A protein and the small-molecule ligand that binds it are described below.
Small molecule (SMILES): Nc1ncnc2c1N1CN2[C@H]2C[C@]3(OP3(O)(O)OC[C@H]3OCC[C@@H]3O[P](=O)(O)OC[C@H]3O[C@@H]1C[C@@H]3O)[C@@H](CO[P](=O)(O)O[C@H]1CCO[C@@H]1COP(=O)=O)O2

Sequence of chain 21.A:
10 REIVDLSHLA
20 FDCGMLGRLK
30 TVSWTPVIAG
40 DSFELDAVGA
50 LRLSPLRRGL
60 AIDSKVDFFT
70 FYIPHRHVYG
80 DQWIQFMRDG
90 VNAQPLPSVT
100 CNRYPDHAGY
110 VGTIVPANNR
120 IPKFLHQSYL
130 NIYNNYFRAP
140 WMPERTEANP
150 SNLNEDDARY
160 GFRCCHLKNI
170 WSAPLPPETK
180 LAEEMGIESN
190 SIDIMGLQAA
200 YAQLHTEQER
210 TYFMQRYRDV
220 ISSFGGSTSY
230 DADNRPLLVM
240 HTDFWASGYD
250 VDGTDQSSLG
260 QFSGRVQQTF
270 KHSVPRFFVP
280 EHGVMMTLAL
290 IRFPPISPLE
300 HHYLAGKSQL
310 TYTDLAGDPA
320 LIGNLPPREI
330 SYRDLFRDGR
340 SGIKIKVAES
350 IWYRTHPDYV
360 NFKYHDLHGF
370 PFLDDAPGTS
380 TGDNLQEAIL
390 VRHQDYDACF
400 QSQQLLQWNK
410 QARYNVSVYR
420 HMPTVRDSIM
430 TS

Sequence of chain 22.A:
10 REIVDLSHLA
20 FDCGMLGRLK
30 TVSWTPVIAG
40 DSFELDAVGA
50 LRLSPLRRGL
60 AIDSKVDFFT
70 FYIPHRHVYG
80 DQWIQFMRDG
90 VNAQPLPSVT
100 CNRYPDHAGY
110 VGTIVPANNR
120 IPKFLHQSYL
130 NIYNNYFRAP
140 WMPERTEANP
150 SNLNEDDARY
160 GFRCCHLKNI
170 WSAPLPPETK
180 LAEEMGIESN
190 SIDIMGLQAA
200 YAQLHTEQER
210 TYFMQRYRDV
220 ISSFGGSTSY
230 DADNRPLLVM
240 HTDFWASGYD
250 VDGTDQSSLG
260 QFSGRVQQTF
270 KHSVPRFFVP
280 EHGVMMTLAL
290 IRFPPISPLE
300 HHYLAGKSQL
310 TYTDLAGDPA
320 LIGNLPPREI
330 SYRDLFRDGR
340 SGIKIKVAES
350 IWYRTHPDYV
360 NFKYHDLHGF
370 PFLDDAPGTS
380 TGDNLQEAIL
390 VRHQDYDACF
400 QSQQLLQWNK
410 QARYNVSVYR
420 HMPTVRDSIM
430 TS

Sequence of chain 21.C:
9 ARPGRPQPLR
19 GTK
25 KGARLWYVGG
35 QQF

Binding-site contacts:
Ligand atom OP2 contacts residue ASP426 of chain 22.A at 2.8 Å (salt-bridge).
Ligand atom OP2 contacts residue THR423 of chain 22.A at 2.9 Å.
Ligand atom C2 contacts residue GLU208 of chain 21.A at 1.6 Å.
Ligand atom O5' contacts residue ARG28 of chain 21.C at 3.4 Å.
Ligand atom N1 contacts residue GLU208 of chain 21.A at 1.5 Å (salt-bridge).
Ligand atom O4' contacts residue ARG425 of chain 22.A at 3.7 Å.
Ligand atom N1 contacts residue ARG425 of chain 22.A at 3.6 Å (salt-bridge).
Ligand atom OP2 contacts residue ARG425 of chain 22.A at 3.8 Å.
Ligand atom C5 contacts residue GLU208 of chain 21.A at 3.4 Å.
Ligand atom C1' contacts residue PHE212 of chain 21.A at 3.5 Å (hydrophobic).
Ligand atom O4' contacts residue PHE212 of chain 21.A at 3.4 Å.
Ligand atom O3' contacts residue ARG425 of chain 22.A at 3.8 Å.
Ligand atom O3' contacts residue THR423 of chain 22.A at 3.8 Å.
Ligand atom C1' contacts residue ALA27 of chain 21.C at 3.8 Å (hydrophobic).
Ligand atom O3' contacts residue DC1 of chain 21.E at 3.3 Å.
Ligand atom OP1 contacts residue ARG28 of chain 21.C at 3.2 Å (salt-bridge).
Ligand atom C4 contacts residue GLU208 of chain 21.A at 3.4 Å.
Ligand atom P contacts residue ARG425 of chain 22.A at 3.5 Å.
Ligand atom O3' contacts residue ARG28 of chain 21.C at 3.5 Å (salt-bridge).
Ligand atom C1' contacts residue DC1 of chain 21.E at 3.6 Å.
Ligand atom C2 contacts residue PHE212 of chain 21.A at 3.8 Å (hydrophobic).
Ligand atom C5' contacts residue TYR31 of chain 21.C at 2.9 Å (hydrophobic).
Ligand atom OP1 contacts residue GLY34 of chain 21.C at 3.8 Å.
Ligand atom OP2 contacts residue DC1 of chain 21.H at 2.0 Å.
Ligand atom C2 contacts residue ARG425 of chain 22.A at 3.1 Å.
Ligand atom O5' contacts residue DC1 of chain 21.H at 2.6 Å.
Ligand atom C6 contacts residue GLU208 of chain 21.A at 2.6 Å.
Ligand atom O5' contacts residue TYR31 of chain 21.C at 3.4 Å (h-bond).
Ligand atom N6 contacts residue GLU208 of chain 21.A at 3.4 Å (salt-bridge).
Ligand atom N3 contacts residue ARG425 of chain 22.A at 3.1 Å (salt-bridge).
Ligand atom C5' contacts residue ARG28 of chain 21.C at 3.1 Å.
Ligand atom C4' contacts residue DC1 of chain 21.H at 2.8 Å.
Ligand atom P contacts residue DC1 of chain 21.H at 2.5 Å.
Ligand atom N3 contacts residue GLU208 of chain 21.A at 2.7 Å (salt-bridge).
Ligand atom N3 contacts residue PHE212 of chain 21.A at 2.9 Å.
Ligand atom O5' contacts residue ARG425 of chain 22.A at 2.8 Å.
Ligand atom C2' contacts residue DC1 of chain 21.E at 2.2 Å.
Ligand atom C3' contacts residue DC1 of chain 21.E at 2.9 Å.
Ligand atom C5' contacts residue DC1 of chain 21.H at 2.3 Å.
Ligand atom C4 contacts residue ARG425 of chain 22.A at 3.6 Å.